Sequence of chain 1.A:
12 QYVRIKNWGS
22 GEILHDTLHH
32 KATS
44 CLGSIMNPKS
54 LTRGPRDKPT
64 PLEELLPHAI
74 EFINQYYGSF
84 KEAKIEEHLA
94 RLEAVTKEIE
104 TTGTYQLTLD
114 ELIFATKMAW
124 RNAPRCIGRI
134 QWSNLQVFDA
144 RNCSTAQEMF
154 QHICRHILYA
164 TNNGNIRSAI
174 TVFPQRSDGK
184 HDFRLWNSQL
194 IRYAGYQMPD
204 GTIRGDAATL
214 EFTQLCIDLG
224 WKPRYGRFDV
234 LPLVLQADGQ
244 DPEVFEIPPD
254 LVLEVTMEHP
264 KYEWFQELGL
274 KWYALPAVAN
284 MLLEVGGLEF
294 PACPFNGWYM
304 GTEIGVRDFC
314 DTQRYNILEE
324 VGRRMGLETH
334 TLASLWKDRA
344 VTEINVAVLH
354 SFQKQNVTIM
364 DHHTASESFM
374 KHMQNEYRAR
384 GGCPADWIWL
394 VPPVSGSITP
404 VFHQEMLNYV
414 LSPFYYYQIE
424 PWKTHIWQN

Binding-site contacts:
Ligand atom N7 contacts residue TYR302 of chain 1.A at 3.9 Å.
Ligand atom C1 contacts residue GLU306 of chain 1.A at 3.8 Å.
Ligand atom C2 contacts residue VAL281 of chain 1.A at 3.7 Å (hydrophobic).
Ligand atom N6 contacts residue HEM1 of chain 1.C at 3.5 Å.
Ligand atom N7 contacts residue PRO279 of chain 1.A at 3.9 Å.
Ligand atom N7 contacts residue GLU306 of chain 1.A at 2.8 Å (salt-bridge).
Ligand atom C5 contacts residue HEM1 of chain 1.C at 3.5 Å.
Ligand atom N6 contacts residue PRO279 of chain 1.A at 4.2 Å.
Ligand atom N7 contacts residue HEM1 of chain 1.C at 3.2 Å.
Ligand atom N6 contacts residue GLU306 of chain 1.A at 3.0 Å (salt-bridge).
Ligand atom C8 contacts residue HEM1 of chain 1.C at 3.2 Å.
Ligand atom C3 contacts residue PRO279 of chain 1.A at 4.2 Å (hydrophobic).
Ligand atom N7 contacts residue TRP301 of chain 1.A at 2.8 Å (h-bond).
Ligand atom C8 contacts residue VAL281 of chain 1.A at 4.0 Å (hydrophobic).
Ligand atom C4 contacts residue GLY300 of chain 1.A at 4.2 Å.
Ligand atom C8 contacts residue PHE298 of chain 1.A at 3.6 Å (hydrophobic).
Ligand atom C8 contacts residue PRO279 of chain 1.A at 4.2 Å (hydrophobic).
Ligand atom C5 contacts residue PRO279 of chain 1.A at 3.9 Å (hydrophobic).
Ligand atom C2 contacts residue HEM1 of chain 1.C at 3.8 Å.
Ligand atom C4 contacts residue PRO279 of chain 1.A at 4.1 Å (hydrophobic).
Ligand atom C1 contacts residue HEM1 of chain 1.C at 3.5 Å.
Ligand atom C5 contacts residue GLU306 of chain 1.A at 3.5 Å.
Ligand atom C4 contacts residue TRP301 of chain 1.A at 4.5 Å (hydrophobic).
Ligand atom C8 contacts residue ASN299 of chain 1.A at 4.3 Å.
Ligand atom C8 contacts residue GLY300 of chain 1.A at 4.0 Å.
Ligand atom C4 contacts residue HEM1 of chain 1.C at 3.2 Å.
Ligand atom C3 contacts residue VAL281 of chain 1.A at 4.3 Å (hydrophobic).
Ligand atom C5 contacts residue TRP301 of chain 1.A at 4.0 Å (hydrophobic).
Ligand atom C3 contacts residue HEM1 of chain 1.C at 3.7 Å.

This small molecule binds to this protein.
Small molecule (SMILES): Cc1ccnc(N)c1